Sequence of chain 1.A:
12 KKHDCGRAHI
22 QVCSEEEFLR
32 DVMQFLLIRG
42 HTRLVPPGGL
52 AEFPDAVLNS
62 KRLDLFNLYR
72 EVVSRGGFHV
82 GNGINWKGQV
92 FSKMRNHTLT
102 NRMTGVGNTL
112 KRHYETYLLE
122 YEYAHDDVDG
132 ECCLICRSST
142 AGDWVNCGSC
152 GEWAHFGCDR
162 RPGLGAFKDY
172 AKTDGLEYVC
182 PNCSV

A small-molecule ligand and the protein it binds are described below.
Small molecule (SMILES): C[C@H](N)C(=O)N[C@@H](CCCN=C(N)N)C(=O)N[C@H](C(=O)N[C@@H](CCCC[N+](C)(C)C)C(=O)N[C@@H](CCC(N)=O)C(=O)N[C@H](C=O)[C@@H](C)O)[C@@H](C)O

Binding-site contacts:
Ligand atom N contacts residue GLY143 of chain 1.A at 2.9 Å (h-bond).
Ligand atom OG1 contacts residue GLY143 of chain 1.A at 3.2 Å (h-bond).
Ligand atom OG1 contacts residue GLN90 of chain 1.A at 2.8 Å (h-bond).
Ligand atom OG1 contacts residue TRP145 of chain 1.A at 3.0 Å (h-bond).
Ligand atom CD contacts residue ASP144 of chain 1.A at 3.6 Å.
Ligand atom NH2 contacts residue GLU72 of chain 1.A at 2.8 Å (salt-bridge).
Ligand atom CG contacts residue ASP144 of chain 1.A at 3.2 Å.
Ligand atom O contacts residue GLN90 of chain 1.A at 3.6 Å.
Ligand atom OG1 contacts residue ALA172 of chain 1.A at 3.5 Å.
Ligand atom N contacts residue GLN90 of chain 1.A at 2.9 Å (h-bond).
Ligand atom CA contacts residue LEU177 of chain 1.A at 3.5 Å (hydrophobic).
Ligand atom NE2 contacts residue ASP144 of chain 1.A at 3.0 Å (salt-bridge).
Ligand atom O contacts residue TYR171 of chain 1.A at 3.1 Å (h-bond).
Ligand atom CD contacts residue ARG76 of chain 1.A at 3.3 Å.
Ligand atom CB contacts residue VAL146 of chain 1.A at 3.5 Å (hydrophobic).
Ligand atom O contacts residue TRP145 of chain 1.A at 2.8 Å (h-bond).
Ligand atom N contacts residue GLY84 of chain 1.A at 2.9 Å (h-bond).
Ligand atom CB contacts residue LEU177 of chain 1.A at 3.4 Å (hydrophobic).
Ligand atom NH2 contacts residue ARG76 of chain 1.A at 3.5 Å (salt-bridge).
Ligand atom O contacts residue GLY84 of chain 1.A at 3.3 Å.
Ligand atom C contacts residue GLY84 of chain 1.A at 3.6 Å.
Ligand atom N contacts residue TYR171 of chain 1.A at 2.9 Å (h-bond).
Ligand atom CM3 contacts residue SER75 of chain 1.A at 3.5 Å.
Ligand atom O contacts residue ASN147 of chain 1.A at 2.8 Å (h-bond).
Ligand atom CM2 contacts residue GLU132 of chain 1.A at 3.2 Å.
Ligand atom N contacts residue LEU177 of chain 1.A at 2.9 Å (h-bond).
Ligand atom O contacts residue VAL81 of chain 1.A at 3.3 Å.
Ligand atom N contacts residue TRP145 of chain 1.A at 3.1 Å (h-bond).
Ligand atom CA contacts residue GLY84 of chain 1.A at 3.4 Å.
Ligand atom OG1 contacts residue ALA142 of chain 1.A at 3.4 Å.
Ligand atom O contacts residue GLN90 of chain 1.A at 3.4 Å (h-bond).
Ligand atom O contacts residue GLY143 of chain 1.A at 3.2 Å (h-bond).
Ligand atom CM3 contacts residue ASP130 of chain 1.A at 3.3 Å.
Ligand atom CA contacts residue GLY143 of chain 1.A at 3.4 Å.
Ligand atom CA contacts residue TRP145 of chain 1.A at 3.3 Å (hydrophobic).
Ligand atom O contacts residue ARG76 of chain 1.A at 3.0 Å (salt-bridge).
Ligand atom NH1 contacts residue SER75 of chain 1.A at 2.9 Å (h-bond).
Ligand atom CA contacts residue GLN90 of chain 1.A at 3.5 Å.
Ligand atom CM3 contacts residue TRP154 of chain 1.A at 3.5 Å (hydrophobic).
Ligand atom CB contacts residue TRP145 of chain 1.A at 3.3 Å (hydrophobic).